Binding-site contacts:
Ligand atom OXT contacts residue THR260 of chain 1.B at 2.6 Å (h-bond).
Ligand atom CB contacts residue CYS258 of chain 1.B at 3.8 Å (hydrophobic).
Ligand atom C contacts residue HIS112 of chain 1.B at 3.8 Å.
Ligand atom O contacts residue GLY111 of chain 1.B at 3.6 Å (h-bond).
Ligand atom O contacts residue HIS112 of chain 1.B at 3.0 Å (h-bond).
Ligand atom CG contacts residue ASP254 of chain 1.B at 3.6 Å.
Ligand atom O contacts residue GLY259 of chain 1.B at 2.8 Å (h-bond).
Ligand atom C contacts residue ASP254 of chain 1.B at 4.0 Å.
Ligand atom N contacts residue CYS110 of chain 1.B at 4.0 Å.
Ligand atom CB contacts residue ASP254 of chain 1.B at 3.9 Å.
Ligand atom CB contacts residue THR260 of chain 1.B at 3.6 Å.
Ligand atom OXT contacts residue CYS110 of chain 1.B at 3.7 Å.
Ligand atom CD contacts residue ASP254 of chain 1.B at 3.2 Å.
Ligand atom OXT contacts residue CYS258 of chain 1.B at 4.1 Å.
Ligand atom CD contacts residue CYS248 of chain 1.B at 3.9 Å (hydrophobic).
Ligand atom CA contacts residue CYS110 of chain 1.B at 3.6 Å (hydrophobic).
Ligand atom OD1 contacts residue CYS248 of chain 1.B at 3.5 Å (h-bond).
Ligand atom N contacts residue HIS112 of chain 1.B at 2.9 Å (h-bond).
Ligand atom O contacts residue ASP254 of chain 1.B at 3.8 Å.
Ligand atom CG contacts residue HIS230 of chain 1.B at 3.6 Å.
Ligand atom C contacts residue GLY259 of chain 1.B at 3.5 Å.
Ligand atom O contacts residue CYS258 of chain 1.B at 3.6 Å.
Ligand atom CD contacts residue HIS112 of chain 1.B at 3.8 Å.
Ligand atom CA contacts residue ASP254 of chain 1.B at 3.7 Å.
Ligand atom O contacts residue SER256 of chain 1.B at 4.2 Å.
Ligand atom CD contacts residue GLU36 of chain 1.B at 3.8 Å.
Ligand atom C contacts residue THR260 of chain 1.B at 3.6 Å.
Ligand atom C contacts residue CYS110 of chain 1.B at 4.0 Å (hydrophobic).
Ligand atom OXT contacts residue GLY259 of chain 1.B at 3.4 Å (h-bond).
Ligand atom OD1 contacts residue LEU107 of chain 1.B at 3.6 Å.
Ligand atom CA contacts residue THR260 of chain 1.B at 4.1 Å.
Ligand atom CG contacts residue CYS248 of chain 1.B at 3.6 Å (hydrophobic).
Ligand atom C contacts residue CYS258 of chain 1.B at 4.0 Å (hydrophobic).
Ligand atom O contacts residue THR260 of chain 1.B at 4.1 Å.
Ligand atom OXT contacts residue GLY111 of chain 1.B at 3.0 Å (h-bond).
Ligand atom N contacts residue ASP254 of chain 1.B at 2.8 Å (salt-bridge).
Ligand atom CA contacts residue HIS112 of chain 1.B at 3.7 Å.
Ligand atom C contacts residue GLY111 of chain 1.B at 3.4 Å.
Ligand atom OD1 contacts residue HIS230 of chain 1.B at 2.9 Å (h-bond).
Ligand atom CB contacts residue HIS230 of chain 1.B at 3.8 Å.

Sequence of chain 1.B:
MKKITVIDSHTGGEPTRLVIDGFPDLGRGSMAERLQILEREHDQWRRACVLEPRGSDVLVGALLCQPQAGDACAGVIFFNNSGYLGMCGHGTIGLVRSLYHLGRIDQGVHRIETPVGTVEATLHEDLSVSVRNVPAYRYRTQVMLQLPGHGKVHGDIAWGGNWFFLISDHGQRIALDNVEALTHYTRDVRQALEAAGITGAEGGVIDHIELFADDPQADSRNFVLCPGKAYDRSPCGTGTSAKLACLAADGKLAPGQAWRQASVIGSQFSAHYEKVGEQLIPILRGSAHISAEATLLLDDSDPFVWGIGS

The protein below binds the small molecule below.
Small molecule (SMILES): O=C(O)[C@@H]1C[C@@H](O)CN1